Binding-site contacts:
Ligand atom C3 contacts residue ASN243 of chain 1.M at 3.7 Å.
Ligand atom C7 contacts residue SER283 of chain 1.M at 4.0 Å.
Ligand atom N2 contacts residue THR245 of chain 1.M at 2.8 Å (h-bond).
Ligand atom O7 contacts residue ASN243 of chain 1.M at 2.9 Å (h-bond).
Ligand atom C8 contacts residue ASN243 of chain 1.M at 4.3 Å.
Ligand atom C1 contacts residue THR245 of chain 1.M at 3.4 Å.
Ligand atom C8 contacts residue TRP101 of chain 1.M at 4.1 Å (hydrophobic).
Ligand atom O5 contacts residue ASN243 of chain 1.M at 2.4 Å (h-bond).
Ligand atom C8 contacts residue SER283 of chain 1.M at 3.2 Å.
Ligand atom C7 contacts residue ASN243 of chain 1.M at 3.1 Å.
Ligand atom O7 contacts residue SER283 of chain 1.M at 3.9 Å.
Ligand atom C5 contacts residue ASN243 of chain 1.M at 3.7 Å.
Ligand atom C2 contacts residue THR245 of chain 1.M at 3.9 Å.
Ligand atom C3 contacts residue THR245 of chain 1.M at 4.0 Å.
Ligand atom C8 contacts residue ALA284 of chain 1.M at 3.6 Å (hydrophobic).
Ligand atom C2 contacts residue ASN243 of chain 1.M at 2.4 Å.
Ligand atom C8 contacts residue THR245 of chain 1.M at 3.4 Å.
Ligand atom C4 contacts residue ASN243 of chain 1.M at 4.2 Å.
Ligand atom C7 contacts residue THR245 of chain 1.M at 3.5 Å.
Ligand atom C1 contacts residue ASN243 of chain 1.M at 1.5 Å.
Ligand atom N2 contacts residue ASN243 of chain 1.M at 2.8 Å (h-bond).
Ligand atom O5 contacts residue THR245 of chain 1.M at 4.4 Å.
Ligand atom O3 contacts residue THR245 of chain 1.M at 4.2 Å.

The protein below binds the small molecule below.
Small molecule (SMILES): CC(=O)N[C@@H]1[C@@H](O)[C@H](O)[C@@H](CO)O[C@H]1O

Sequence of chain 1.M:
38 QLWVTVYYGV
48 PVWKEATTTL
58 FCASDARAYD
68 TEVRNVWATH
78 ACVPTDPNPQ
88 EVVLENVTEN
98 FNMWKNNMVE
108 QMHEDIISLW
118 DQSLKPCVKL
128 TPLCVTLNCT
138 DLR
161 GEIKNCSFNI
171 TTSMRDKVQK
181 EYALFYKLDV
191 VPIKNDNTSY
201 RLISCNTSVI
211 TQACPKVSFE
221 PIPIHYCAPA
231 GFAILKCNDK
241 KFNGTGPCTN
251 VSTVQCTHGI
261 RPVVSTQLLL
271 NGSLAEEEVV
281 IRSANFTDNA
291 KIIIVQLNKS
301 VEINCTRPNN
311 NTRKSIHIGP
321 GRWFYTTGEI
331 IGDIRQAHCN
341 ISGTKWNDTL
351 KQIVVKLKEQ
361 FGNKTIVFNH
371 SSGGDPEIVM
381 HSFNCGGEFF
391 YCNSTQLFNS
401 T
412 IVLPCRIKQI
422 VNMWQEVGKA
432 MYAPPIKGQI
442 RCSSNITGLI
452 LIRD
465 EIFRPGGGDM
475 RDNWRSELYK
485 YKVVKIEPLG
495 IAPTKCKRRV